Sequence of chain 1.D:
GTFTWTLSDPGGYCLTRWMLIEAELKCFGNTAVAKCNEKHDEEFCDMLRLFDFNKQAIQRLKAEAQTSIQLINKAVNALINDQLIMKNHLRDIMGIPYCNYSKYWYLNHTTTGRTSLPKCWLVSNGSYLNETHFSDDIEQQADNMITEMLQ

Binding-site contacts:
Ligand atom C1 contacts residue GLN72 of chain 1.D at 4.0 Å.
Ligand atom N2 contacts residue ASN99 of chain 1.C at 2.9 Å (h-bond).
Ligand atom C2 contacts residue ASN99 of chain 1.C at 2.4 Å.
Ligand atom O5 contacts residue GLN72 of chain 1.D at 3.5 Å (h-bond).
Ligand atom C4 contacts residue ASN99 of chain 1.C at 4.2 Å.
Ligand atom O7 contacts residue GLU100 of chain 1.C at 2.9 Å (salt-bridge).
Ligand atom C7 contacts residue GLU100 of chain 1.C at 4.0 Å.
Ligand atom C7 contacts residue ASN99 of chain 1.C at 3.5 Å.
Ligand atom O7 contacts residue ASN99 of chain 1.C at 3.7 Å.
Ligand atom C3 contacts residue ASN99 of chain 1.C at 3.8 Å.
Ligand atom C5 contacts residue ASN99 of chain 1.C at 3.7 Å.
Ligand atom C6 contacts residue GLN72 of chain 1.D at 4.4 Å.
Ligand atom C1 contacts residue ASN99 of chain 1.C at 1.4 Å.
Ligand atom C6 contacts residue ASN99 of chain 1.C at 4.2 Å.
Ligand atom O5 contacts residue ASN99 of chain 1.C at 2.4 Å (h-bond).
Ligand atom C1 contacts residue GLU100 of chain 1.C at 4.3 Å.
Ligand atom C5 contacts residue GLN72 of chain 1.D at 4.2 Å.

The small molecule below binds the protein below.
Small molecule (SMILES): CC(=O)N[C@@H]1[C@@H](O)[C@H](O)[C@@H](CO)O[C@H]1O

Sequence of chain 1.C:
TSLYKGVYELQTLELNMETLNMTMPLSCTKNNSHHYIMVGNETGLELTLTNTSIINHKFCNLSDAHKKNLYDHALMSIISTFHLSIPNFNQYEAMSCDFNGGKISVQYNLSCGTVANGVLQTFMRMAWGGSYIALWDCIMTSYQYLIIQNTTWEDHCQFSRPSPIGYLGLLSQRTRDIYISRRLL